Sequence of chain 1.A:
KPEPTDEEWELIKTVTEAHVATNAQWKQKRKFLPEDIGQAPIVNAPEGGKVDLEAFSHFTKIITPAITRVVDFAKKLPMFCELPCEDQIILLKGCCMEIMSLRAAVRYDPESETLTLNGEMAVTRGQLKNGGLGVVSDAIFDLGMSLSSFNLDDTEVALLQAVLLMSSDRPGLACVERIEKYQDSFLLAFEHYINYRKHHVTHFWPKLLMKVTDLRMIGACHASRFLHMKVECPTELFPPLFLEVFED

The small molecule below binds the protein below.
Small molecule (SMILES): Cc1cc(-n2ncc(=O)[nH]c2=O)cc(C)c1Oc1ccc(O)c(C(C)C)c1

Binding-site contacts:
Ligand atom C9 contacts residue PHE69 of chain 1.A at 3.5 Å (hydrophobic).
Ligand atom C29 contacts residue HIS232 of chain 1.A at 3.4 Å.
Ligand atom C14 contacts residue ASN128 of chain 1.A at 3.3 Å.
Ligand atom C10 contacts residue ASN128 of chain 1.A at 3.5 Å.
Ligand atom C17 contacts residue ASN128 of chain 1.A at 3.6 Å.
Ligand atom C17 contacts residue MET110 of chain 1.A at 3.7 Å (hydrophobic).
Ligand atom C31 contacts residue MET107 of chain 1.A at 3.5 Å (hydrophobic).
Ligand atom C2 contacts residue LEU127 of chain 1.A at 3.8 Å (hydrophobic).
Ligand atom N3 contacts residue ALA76 of chain 1.A at 3.4 Å.
Ligand atom C26 contacts residue HIS232 of chain 1.A at 3.4 Å.
Ligand atom N3 contacts residue MET110 of chain 1.A at 3.2 Å.
Ligand atom C10 contacts residue ARG113 of chain 1.A at 3.6 Å.
Ligand atom C14 contacts residue ARG117 of chain 1.A at 3.2 Å.
Ligand atom C5 contacts residue ASN128 of chain 1.A at 3.6 Å.
Ligand atom O27 contacts residue MET239 of chain 1.A at 3.5 Å.
Ligand atom C29 contacts residue MET107 of chain 1.A at 3.1 Å (hydrophobic).
Ligand atom C3 contacts residue ALA114 of chain 1.A at 3.6 Å (hydrophobic).
Ligand atom O9 contacts residue ARG117 of chain 1.A at 2.6 Å (salt-bridge).
Ligand atom C17 contacts residue ALA76 of chain 1.A at 3.6 Å (hydrophobic).
Ligand atom C3 contacts residue MET110 of chain 1.A at 3.4 Å (hydrophobic).
Ligand atom C29 contacts residue ILE73 of chain 1.A at 3.8 Å (hydrophobic).
Ligand atom C7 contacts residue ILE73 of chain 1.A at 3.7 Å (hydrophobic).
Ligand atom O27 contacts residue HIS232 of chain 1.A at 2.7 Å (h-bond).
Ligand atom N5 contacts residue ASN128 of chain 1.A at 3.3 Å (h-bond).
Ligand atom O9 contacts residue ASN128 of chain 1.A at 3.0 Å (h-bond).
Ligand atom C9 contacts residue ILE73 of chain 1.A at 3.7 Å (hydrophobic).
Ligand atom C26 contacts residue LEU143 of chain 1.A at 3.6 Å (hydrophobic).
Ligand atom O9 contacts residue LEU127 of chain 1.A at 3.4 Å.
Ligand atom O8 contacts residue ARG79 of chain 1.A at 3.2 Å (salt-bridge).
Ligand atom O27 contacts residue PHE252 of chain 1.A at 3.3 Å.
Ligand atom C24 contacts residue ILE73 of chain 1.A at 3.7 Å (hydrophobic).
Ligand atom C5 contacts residue ALA76 of chain 1.A at 3.6 Å (hydrophobic).
Ligand atom C26 contacts residue ILE73 of chain 1.A at 3.5 Å (hydrophobic).
Ligand atom C8 contacts residue GLY141 of chain 1.A at 3.4 Å.
Ligand atom O9 contacts residue ALA114 of chain 1.A at 3.6 Å.
Ligand atom N6 contacts residue ARG117 of chain 1.A at 3.1 Å (salt-bridge).
Ligand atom C24 contacts residue LEU143 of chain 1.A at 3.6 Å (hydrophobic).
Ligand atom N6 contacts residue ASN128 of chain 1.A at 3.4 Å (h-bond).
Ligand atom O8 contacts residue ARG113 of chain 1.A at 2.8 Å (salt-bridge).
Ligand atom N3 contacts residue ASN128 of chain 1.A at 3.5 Å (h-bond).